This protein binds this small molecule.
Small molecule (SMILES): O=C(CCCOc1ccc(Cl)cc1)N[C@H]1CCOC1=O

Binding-site contacts:
Ligand atom C3 contacts residue TRP111 of chain 1.C at 3.0 Å (hydrophobic).
Ligand atom O1 contacts residue MET135 of chain 1.C at 3.7 Å.
Ligand atom C5 contacts residue TRP111 of chain 1.C at 4.0 Å (hydrophobic).
Ligand atom C5 contacts residue TYR80 of chain 1.C at 3.2 Å (hydrophobic).
Ligand atom C3 contacts residue ILE99 of chain 1.C at 4.1 Å (hydrophobic).
Ligand atom C10 contacts residue LEU57 of chain 1.C at 3.4 Å (hydrophobic).
Ligand atom C11 contacts residue LEU85 of chain 1.C at 4.0 Å (hydrophobic).
Ligand atom O4 contacts residue TYR80 of chain 1.C at 2.1 Å (h-bond).
Ligand atom CL1 contacts residue MET89 of chain 1.C at 3.8 Å.
Ligand atom C6 contacts residue LEU100 of chain 1.C at 4.0 Å (hydrophobic).
Ligand atom C6 contacts residue ILE153 of chain 1.C at 4.1 Å (hydrophobic).
Ligand atom O2 contacts residue MET135 of chain 1.C at 3.1 Å.
Ligand atom C8 contacts residue LEU57 of chain 1.C at 3.8 Å (hydrophobic).
Ligand atom O1 contacts residue TYR80 of chain 1.C at 2.9 Å.
Ligand atom O2 contacts residue TRP111 of chain 1.C at 3.9 Å.
Ligand atom C5 contacts residue SER155 of chain 1.C at 3.7 Å.
Ligand atom C1 contacts residue MET135 of chain 1.C at 3.7 Å (hydrophobic).
Ligand atom O4 contacts residue SER155 of chain 1.C at 3.0 Å (h-bond).
Ligand atom N1 contacts residue TRP111 of chain 1.C at 3.8 Å.
Ligand atom C1 contacts residue TRP111 of chain 1.C at 3.6 Å (hydrophobic).
Ligand atom C7 contacts residue LEU57 of chain 1.C at 3.8 Å (hydrophobic).
Ligand atom O3 contacts residue LEU57 of chain 1.C at 4.0 Å.
Ligand atom C2 contacts residue MET135 of chain 1.C at 3.4 Å (hydrophobic).
Ligand atom C4 contacts residue TYR80 of chain 1.C at 3.4 Å (hydrophobic).
Ligand atom O2 contacts residue TRP84 of chain 1.C at 3.8 Å.
Ligand atom C11 contacts residue VAL250 of chain 1.D at 3.9 Å (hydrophobic).
Ligand atom C1 contacts residue TRP84 of chain 1.C at 4.0 Å (hydrophobic).
Ligand atom O1 contacts residue TRP84 of chain 1.C at 3.2 Å (h-bond).
Ligand atom CL1 contacts residue VAL250 of chain 1.D at 2.8 Å.
Ligand atom C13 contacts residue TYR88 of chain 1.C at 4.0 Å (hydrophobic).
Ligand atom C12 contacts residue VAL250 of chain 1.D at 3.9 Å (hydrophobic).
Ligand atom C8 contacts residue TYR88 of chain 1.C at 4.1 Å (hydrophobic).
Ligand atom C7 contacts residue ILE153 of chain 1.C at 3.8 Å (hydrophobic).
Ligand atom N1 contacts residue TYR80 of chain 1.C at 3.8 Å.
Ligand atom O4 contacts residue TRP111 of chain 1.C at 3.7 Å.
Ligand atom C14 contacts residue TYR88 of chain 1.C at 3.7 Å (hydrophobic).
Ligand atom N1 contacts residue ASP97 of chain 1.C at 3.7 Å.
Ligand atom C4 contacts residue TRP111 of chain 1.C at 2.8 Å (hydrophobic).
Ligand atom C2 contacts residue TRP111 of chain 1.C at 3.4 Å (hydrophobic).
Ligand atom C1 contacts residue TYR80 of chain 1.C at 3.6 Å (hydrophobic).

Sequence of chain 1.D:
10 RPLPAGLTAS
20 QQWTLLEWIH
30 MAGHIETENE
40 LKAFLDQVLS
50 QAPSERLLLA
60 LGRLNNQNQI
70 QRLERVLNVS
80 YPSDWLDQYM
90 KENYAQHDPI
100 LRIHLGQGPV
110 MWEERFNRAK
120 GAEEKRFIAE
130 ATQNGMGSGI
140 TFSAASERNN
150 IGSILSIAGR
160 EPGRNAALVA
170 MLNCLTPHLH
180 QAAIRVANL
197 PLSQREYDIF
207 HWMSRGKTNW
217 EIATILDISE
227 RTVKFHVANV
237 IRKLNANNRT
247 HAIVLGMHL

Sequence of chain 1.C:
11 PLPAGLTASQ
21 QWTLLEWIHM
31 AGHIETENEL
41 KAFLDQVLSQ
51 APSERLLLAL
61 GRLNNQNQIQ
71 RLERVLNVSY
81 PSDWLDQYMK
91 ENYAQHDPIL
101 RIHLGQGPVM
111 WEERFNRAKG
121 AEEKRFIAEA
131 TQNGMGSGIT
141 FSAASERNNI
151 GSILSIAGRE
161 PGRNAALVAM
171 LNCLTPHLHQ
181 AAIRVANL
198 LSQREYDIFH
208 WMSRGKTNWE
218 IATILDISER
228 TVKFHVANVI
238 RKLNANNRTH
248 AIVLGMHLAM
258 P